Binding-site contacts:
Ligand atom C2 contacts residue ILE201 of chain 1.A at 4.4 Å (hydrophobic).
Ligand atom N1 contacts residue MET260 of chain 1.A at 4.0 Å.
Ligand atom C2 contacts residue PHE106 of chain 1.A at 4.0 Å (hydrophobic).
Ligand atom C2 contacts residue ASP156 of chain 1.A at 3.8 Å.
Ligand atom O6 contacts residue GLY229 of chain 1.A at 3.3 Å.
Ligand atom C8 contacts residue ALA232 of chain 1.A at 3.5 Å (hydrophobic).
Ligand atom C4 contacts residue MET260 of chain 1.A at 3.9 Å (hydrophobic).
Ligand atom C2 contacts residue MET260 of chain 1.A at 3.9 Å (hydrophobic).
Ligand atom N2 contacts residue SER103 of chain 1.A at 3.8 Å.
Ligand atom C6 contacts residue GLN203 of chain 1.A at 4.1 Å.
Ligand atom N1 contacts residue ILE201 of chain 1.A at 4.4 Å.
Ligand atom N7 contacts residue PHE106 of chain 1.A at 4.1 Å.
Ligand atom N1 contacts residue GLN203 of chain 1.A at 4.2 Å.
Ligand atom N7 contacts residue MET260 of chain 1.A at 4.0 Å.
Ligand atom N3 contacts residue MET260 of chain 1.A at 3.6 Å.
Ligand atom C6 contacts residue PHE106 of chain 1.A at 4.5 Å (hydrophobic).
Ligand atom C6 contacts residue GLY230 of chain 1.A at 3.8 Å.
Ligand atom C5 contacts residue PHE106 of chain 1.A at 3.9 Å (hydrophobic).
Ligand atom O6 contacts residue GLY230 of chain 1.A at 2.7 Å (h-bond).
Ligand atom C5 contacts residue GLY230 of chain 1.A at 4.2 Å.
Ligand atom N3 contacts residue PHE106 of chain 1.A at 3.6 Å.
Ligand atom O6 contacts residue GLN203 of chain 1.A at 3.3 Å (h-bond).
Ligand atom C8 contacts residue PHE106 of chain 1.A at 4.0 Å (hydrophobic).
Ligand atom C8 contacts residue MET260 of chain 1.A at 3.6 Å (hydrophobic).
Ligand atom N9 contacts residue MET260 of chain 1.A at 3.7 Å.
Ligand atom O6 contacts residue ASP156 of chain 1.A at 3.9 Å.
Ligand atom N7 contacts residue ALA232 of chain 1.A at 4.0 Å.
Ligand atom C5 contacts residue MET260 of chain 1.A at 4.1 Å (hydrophobic).
Ligand atom C6 contacts residue GLY229 of chain 1.A at 4.1 Å.
Ligand atom N7 contacts residue GLY230 of chain 1.A at 4.0 Å.
Ligand atom N1 contacts residue ASP156 of chain 1.A at 3.0 Å (salt-bridge).
Ligand atom C8 contacts residue GLY261 of chain 1.A at 4.3 Å.
Ligand atom N2 contacts residue ILE201 of chain 1.A at 4.0 Å.
Ligand atom C6 contacts residue MET260 of chain 1.A at 4.2 Å (hydrophobic).
Ligand atom N9 contacts residue PHE106 of chain 1.A at 3.9 Å.
Ligand atom N2 contacts residue MET260 of chain 1.A at 4.1 Å.
Ligand atom N2 contacts residue PHE106 of chain 1.A at 4.3 Å.
Ligand atom N2 contacts residue ASP156 of chain 1.A at 3.1 Å (salt-bridge).
Ligand atom C4 contacts residue PHE106 of chain 1.A at 3.8 Å (hydrophobic).
Ligand atom C6 contacts residue ASP156 of chain 1.A at 3.9 Å.

A protein and the small-molecule ligand that binds it are described below.
Small molecule (SMILES): Nc1nc2[nH]cnc2c(=O)[nH]1

Sequence of chain 1.A:
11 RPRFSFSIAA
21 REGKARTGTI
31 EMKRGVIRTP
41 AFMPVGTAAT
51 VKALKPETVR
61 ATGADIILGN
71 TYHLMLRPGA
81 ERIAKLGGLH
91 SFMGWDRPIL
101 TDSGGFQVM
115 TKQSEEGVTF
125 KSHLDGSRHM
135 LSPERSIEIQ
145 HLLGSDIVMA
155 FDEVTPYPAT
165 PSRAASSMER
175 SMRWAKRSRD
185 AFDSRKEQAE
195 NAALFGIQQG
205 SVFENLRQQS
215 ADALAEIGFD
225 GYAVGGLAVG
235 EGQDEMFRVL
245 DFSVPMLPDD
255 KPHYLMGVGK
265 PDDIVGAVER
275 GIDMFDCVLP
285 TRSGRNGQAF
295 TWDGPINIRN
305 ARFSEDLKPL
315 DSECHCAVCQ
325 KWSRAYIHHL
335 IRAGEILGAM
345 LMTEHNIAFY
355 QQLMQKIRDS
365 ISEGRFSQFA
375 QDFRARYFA